Sequence of chain 1.A:
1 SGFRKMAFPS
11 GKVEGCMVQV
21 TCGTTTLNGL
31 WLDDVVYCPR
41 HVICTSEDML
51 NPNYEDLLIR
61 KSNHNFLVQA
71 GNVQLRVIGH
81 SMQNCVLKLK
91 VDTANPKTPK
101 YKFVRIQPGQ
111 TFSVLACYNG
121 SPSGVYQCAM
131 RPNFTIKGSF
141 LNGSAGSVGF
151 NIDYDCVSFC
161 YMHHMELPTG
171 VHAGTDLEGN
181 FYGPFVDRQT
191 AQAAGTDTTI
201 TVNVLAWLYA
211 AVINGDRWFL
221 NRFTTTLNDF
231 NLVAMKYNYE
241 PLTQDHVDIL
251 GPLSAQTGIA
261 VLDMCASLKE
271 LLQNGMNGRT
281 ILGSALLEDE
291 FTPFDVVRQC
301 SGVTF

The small molecule below binds the protein below.
Small molecule (SMILES): CC(C)C[C@H](NC(=O)[C@@H](NC(=O)[C@@H](NC(=O)[C@H](Cc1cnc[nH]1)NC(=O)[C@@H]1CCCN1)[C@@H](C)O)C(C)C)C(=O)N[C@@H](CCC(N)=O)C(=O)N[C@@H](C)C(=O)N[C@H](C=O)C(C)C

Sequence of chain 2.A:
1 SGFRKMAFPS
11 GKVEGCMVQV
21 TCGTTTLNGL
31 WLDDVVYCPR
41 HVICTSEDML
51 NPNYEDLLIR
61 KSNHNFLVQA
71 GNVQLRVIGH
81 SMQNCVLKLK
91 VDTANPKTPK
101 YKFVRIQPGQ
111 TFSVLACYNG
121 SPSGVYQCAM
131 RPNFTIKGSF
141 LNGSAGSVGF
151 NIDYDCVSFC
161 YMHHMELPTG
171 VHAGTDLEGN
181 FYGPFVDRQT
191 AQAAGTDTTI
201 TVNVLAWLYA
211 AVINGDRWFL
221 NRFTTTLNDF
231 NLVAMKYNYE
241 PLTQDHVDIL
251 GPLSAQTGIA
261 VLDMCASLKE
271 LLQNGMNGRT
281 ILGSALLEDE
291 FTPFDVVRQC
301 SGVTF

Binding-site contacts:
Ligand atom N contacts residue GLU166 of chain 2.A at 3.0 Å (salt-bridge).
Ligand atom O contacts residue THR26 of chain 2.A at 3.2 Å (h-bond).
Ligand atom OG1 contacts residue MET165 of chain 2.A at 3.3 Å.
Ligand atom CG1 contacts residue THR26 of chain 2.A at 3.2 Å.
Ligand atom OG1 contacts residue GLN189 of chain 2.A at 3.2 Å.
Ligand atom O contacts residue THR24 of chain 2.A at 3.3 Å (h-bond).
Ligand atom C contacts residue THR26 of chain 2.A at 3.5 Å.
Ligand atom CB contacts residue MET165 of chain 2.A at 3.3 Å (hydrophobic).
Ligand atom NE2 contacts residue PHE140 of chain 2.A at 3.2 Å (h-bond).
Ligand atom CA contacts residue THR190 of chain 2.A at 3.5 Å.
Ligand atom C contacts residue ALA145 of chain 2.A at 3.4 Å (hydrophobic).
Ligand atom CB contacts residue THR25 of chain 2.A at 3.5 Å.
Ligand atom O contacts residue GLU166 of chain 2.A at 2.9 Å (salt-bridge).
Ligand atom OG1 contacts residue THR190 of chain 2.A at 3.4 Å (h-bond).
Ligand atom O contacts residue GLN189 of chain 2.A at 3.2 Å.
Ligand atom N contacts residue THR26 of chain 2.A at 2.5 Å (h-bond).
Ligand atom N contacts residue THR190 of chain 2.A at 3.0 Å (h-bond).
Ligand atom O contacts residue GLY143 of chain 2.A at 3.3 Å (h-bond).
Ligand atom CB contacts residue HIS41 of chain 2.A at 3.5 Å.
Ligand atom OG1 contacts residue ARG188 of chain 2.A at 2.5 Å (salt-bridge).
Ligand atom O contacts residue SER144 of chain 2.A at 3.1 Å (h-bond).
Ligand atom N contacts residue HIS41 of chain 2.A at 3.1 Å (h-bond).
Ligand atom N contacts residue HIS164 of chain 2.A at 3.0 Å (h-bond).
Ligand atom OE1 contacts residue HIS163 of chain 2.A at 2.7 Å (h-bond).
Ligand atom O contacts residue THR25 of chain 2.A at 3.2 Å.
Ligand atom C contacts residue THR26 of chain 2.A at 3.3 Å.
Ligand atom ND1 contacts residue GLN189 of chain 2.A at 3.6 Å.
Ligand atom CG2 contacts residue GLN192 of chain 2.A at 3.5 Å.
Ligand atom O contacts residue GLY143 of chain 2.A at 2.8 Å (h-bond).
Ligand atom CA contacts residue GLN189 of chain 2.A at 3.5 Å.
Ligand atom O contacts residue ALA145 of chain 2.A at 2.9 Å (h-bond).
Ligand atom NE2 contacts residue GLU166 of chain 2.A at 3.3 Å (salt-bridge).
Ligand atom CA contacts residue GLU166 of chain 2.A at 3.3 Å.
Ligand atom CA contacts residue THR26 of chain 2.A at 3.3 Å.
Ligand atom CB contacts residue LEU27 of chain 2.A at 3.5 Å (hydrophobic).
Ligand atom O contacts residue MET165 of chain 2.A at 3.3 Å.
Ligand atom CB contacts residue GLY143 of chain 2.A at 3.4 Å.
Ligand atom C contacts residue GLY143 of chain 2.A at 3.5 Å.
Ligand atom CG2 contacts residue THR190 of chain 2.A at 3.3 Å.
Ligand atom N contacts residue GLN189 of chain 2.A at 2.9 Å (h-bond).